A small-molecule ligand and the protein it binds are described below.
Small molecule (SMILES): CC(=O)N[C@H]1[C@H](O[C@H]2[C@H](O)[C@@H](NC(C)=O)CO[C@@H]2CO)O[C@H](CO)[C@@H](O)[C@@H]1O

Binding-site contacts:
Ligand atom C8 contacts residue GLY1099 of chain 1.A at 3.7 Å.
Ligand atom C7 contacts residue THR1100 of chain 1.A at 4.0 Å.
Ligand atom C1 contacts residue HIS1101 of chain 1.A at 4.2 Å.
Ligand atom O7 contacts residue HIS1101 of chain 1.A at 3.9 Å.
Ligand atom O5 contacts residue PHE1103 of chain 1.A at 3.7 Å.
Ligand atom N2 contacts residue ASN1098 of chain 1.A at 3.0 Å (h-bond).
Ligand atom O5 contacts residue ASN1098 of chain 1.A at 2.5 Å (h-bond).
Ligand atom C5 contacts residue PHE1103 of chain 1.A at 4.1 Å (hydrophobic).
Ligand atom C8 contacts residue HIS1101 of chain 1.A at 3.7 Å.
Ligand atom C7 contacts residue ASN1098 of chain 1.A at 3.6 Å.
Ligand atom C5 contacts residue HIS1101 of chain 1.A at 4.2 Å.
Ligand atom C7 contacts residue GLY1099 of chain 1.A at 4.2 Å.
Ligand atom C1 contacts residue PHE1103 of chain 1.A at 4.2 Å (hydrophobic).
Ligand atom C5 contacts residue ASN1098 of chain 1.A at 3.8 Å.
Ligand atom C8 contacts residue ASN1098 of chain 1.A at 4.0 Å.
Ligand atom C7 contacts residue HIS1101 of chain 1.A at 4.1 Å.
Ligand atom C1 contacts residue THR1100 of chain 1.A at 4.1 Å.
Ligand atom C8 contacts residue THR1100 of chain 1.A at 3.9 Å.
Ligand atom C1 contacts residue ASN1098 of chain 1.A at 1.5 Å.
Ligand atom O7 contacts residue ASN1098 of chain 1.A at 3.7 Å.
Ligand atom O4 contacts residue HIS1101 of chain 1.A at 4.5 Å.
Ligand atom C3 contacts residue ASN1098 of chain 1.A at 3.9 Å.
Ligand atom O3 contacts residue THR1100 of chain 1.A at 4.3 Å.
Ligand atom C2 contacts residue ASN1098 of chain 1.A at 2.6 Å.
Ligand atom N2 contacts residue THR1100 of chain 1.A at 3.1 Å (h-bond).
Ligand atom C3 contacts residue HIS1101 of chain 1.A at 4.2 Å.
Ligand atom C2 contacts residue THR1100 of chain 1.A at 3.9 Å.
Ligand atom C6 contacts residue PHE1103 of chain 1.A at 4.0 Å (hydrophobic).
Ligand atom C3 contacts residue THR1100 of chain 1.A at 3.8 Å.
Ligand atom C4 contacts residue ASN1098 of chain 1.A at 4.4 Å.

Sequence of chain 1.A:
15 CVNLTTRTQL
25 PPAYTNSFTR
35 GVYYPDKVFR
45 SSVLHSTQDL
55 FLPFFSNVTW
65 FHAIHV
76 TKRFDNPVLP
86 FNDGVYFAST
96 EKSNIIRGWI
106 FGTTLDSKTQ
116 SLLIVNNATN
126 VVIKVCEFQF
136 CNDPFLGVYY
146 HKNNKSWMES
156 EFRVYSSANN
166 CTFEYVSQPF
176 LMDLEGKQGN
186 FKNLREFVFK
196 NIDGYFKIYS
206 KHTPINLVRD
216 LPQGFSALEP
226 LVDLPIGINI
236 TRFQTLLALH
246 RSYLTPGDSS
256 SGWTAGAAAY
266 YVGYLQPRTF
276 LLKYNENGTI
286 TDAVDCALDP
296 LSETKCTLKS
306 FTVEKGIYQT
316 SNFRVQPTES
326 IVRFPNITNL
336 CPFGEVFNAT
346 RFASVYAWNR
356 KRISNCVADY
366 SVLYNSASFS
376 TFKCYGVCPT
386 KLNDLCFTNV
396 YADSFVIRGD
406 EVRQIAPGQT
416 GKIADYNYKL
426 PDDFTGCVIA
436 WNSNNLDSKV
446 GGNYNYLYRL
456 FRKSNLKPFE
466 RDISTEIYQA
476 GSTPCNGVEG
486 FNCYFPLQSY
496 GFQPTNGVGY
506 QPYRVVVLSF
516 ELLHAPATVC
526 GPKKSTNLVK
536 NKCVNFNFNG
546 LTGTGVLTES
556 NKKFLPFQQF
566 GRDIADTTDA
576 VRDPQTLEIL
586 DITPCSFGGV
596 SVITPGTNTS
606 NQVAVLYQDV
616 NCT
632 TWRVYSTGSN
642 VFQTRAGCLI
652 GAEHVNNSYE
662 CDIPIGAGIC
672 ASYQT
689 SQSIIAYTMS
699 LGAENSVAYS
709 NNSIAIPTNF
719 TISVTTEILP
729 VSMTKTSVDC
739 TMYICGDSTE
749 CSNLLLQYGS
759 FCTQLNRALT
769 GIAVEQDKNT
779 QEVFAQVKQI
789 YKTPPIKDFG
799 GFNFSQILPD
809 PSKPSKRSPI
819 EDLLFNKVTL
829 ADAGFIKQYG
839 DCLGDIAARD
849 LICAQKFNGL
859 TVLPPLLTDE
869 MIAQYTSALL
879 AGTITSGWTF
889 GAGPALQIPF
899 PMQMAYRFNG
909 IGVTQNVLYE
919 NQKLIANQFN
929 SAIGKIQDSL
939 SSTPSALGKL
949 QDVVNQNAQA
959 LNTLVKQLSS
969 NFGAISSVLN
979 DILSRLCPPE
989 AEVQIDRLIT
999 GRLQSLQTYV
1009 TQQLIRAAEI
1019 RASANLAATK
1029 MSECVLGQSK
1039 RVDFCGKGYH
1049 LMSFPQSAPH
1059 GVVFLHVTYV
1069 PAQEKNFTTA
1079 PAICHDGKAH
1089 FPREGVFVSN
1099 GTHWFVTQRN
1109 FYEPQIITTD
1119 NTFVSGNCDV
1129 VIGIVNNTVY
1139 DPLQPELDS